A protein and the small-molecule ligand that binds it are described below.
Small molecule (SMILES): CC(=O)N[C@H]1[C@H](O[C@H]2[C@H](O)[C@@H](NC(C)=O)CO[C@@H]2CO)O[C@H](CO)[C@@H](O[C@@H]2O[C@H](CO)[C@@H](O)[C@H](O[C@H]3O[C@H](CO)[C@@H](O)[C@H](O)[C@@H]3O)[C@@H]2O)[C@@H]1O

Sequence of chain 1.G:
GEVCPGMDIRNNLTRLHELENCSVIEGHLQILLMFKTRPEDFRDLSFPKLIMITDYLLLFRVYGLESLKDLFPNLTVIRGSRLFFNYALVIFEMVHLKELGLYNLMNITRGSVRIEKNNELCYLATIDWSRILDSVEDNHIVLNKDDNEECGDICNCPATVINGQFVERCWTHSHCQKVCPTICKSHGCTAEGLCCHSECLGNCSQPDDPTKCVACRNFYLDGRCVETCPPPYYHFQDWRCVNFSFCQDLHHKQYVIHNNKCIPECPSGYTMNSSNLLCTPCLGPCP

Binding-site contacts:
Ligand atom O6 contacts residue ARG229 of chain 1.G at 4.0 Å.
Ligand atom C3 contacts residue ASP138 of chain 1.G at 3.2 Å.
Ligand atom N2 contacts residue ASP138 of chain 1.G at 2.5 Å (salt-bridge).
Ligand atom C7 contacts residue ILE136 of chain 1.G at 3.9 Å (hydrophobic).
Ligand atom O3 contacts residue ASP138 of chain 1.G at 2.7 Å (salt-bridge).
Ligand atom C6 contacts residue LEU213 of chain 1.G at 3.9 Å (hydrophobic).
Ligand atom O7 contacts residue ASN111 of chain 1.G at 3.8 Å.
Ligand atom O5 contacts residue SER198 of chain 1.G at 3.5 Å.
Ligand atom C5 contacts residue SER198 of chain 1.G at 3.8 Å.
Ligand atom O6 contacts residue THR113 of chain 1.G at 4.2 Å.
Ligand atom C4 contacts residue SER198 of chain 1.G at 3.5 Å.
Ligand atom C8 contacts residue LEU137 of chain 1.G at 3.3 Å (hydrophobic).
Ligand atom C6 contacts residue ARG114 of chain 1.G at 3.7 Å.
Ligand atom O7 contacts residue ASP138 of chain 1.G at 4.3 Å.
Ligand atom C1 contacts residue SER198 of chain 1.G at 3.8 Å.
Ligand atom N2 contacts residue ILE136 of chain 1.G at 3.7 Å.
Ligand atom C2 contacts residue SER198 of chain 1.G at 3.6 Å.
Ligand atom C1 contacts residue ASP138 of chain 1.G at 4.1 Å.
Ligand atom C7 contacts residue ASN111 of chain 1.G at 3.6 Å.
Ligand atom C6 contacts residue THR113 of chain 1.G at 3.9 Å.
Ligand atom O5 contacts residue ASN111 of chain 1.G at 2.3 Å (h-bond).
Ligand atom C6 contacts residue SER198 of chain 1.G at 3.6 Å.
Ligand atom C3 contacts residue ASN111 of chain 1.G at 3.8 Å.
Ligand atom C8 contacts residue ILE136 of chain 1.G at 3.4 Å (hydrophobic).
Ligand atom C8 contacts residue ARG135 of chain 1.G at 3.8 Å.
Ligand atom C5 contacts residue THR113 of chain 1.G at 4.1 Å.
Ligand atom C4 contacts residue ASN111 of chain 1.G at 4.2 Å.
Ligand atom O4 contacts residue ARG114 of chain 1.G at 4.3 Å.
Ligand atom O5 contacts residue LEU213 of chain 1.G at 3.5 Å.
Ligand atom C2 contacts residue ASN111 of chain 1.G at 2.4 Å.
Ligand atom C7 contacts residue ASP138 of chain 1.G at 3.2 Å.
Ligand atom O7 contacts residue SER198 of chain 1.G at 4.0 Å.
Ligand atom C3 contacts residue SER198 of chain 1.G at 4.2 Å.
Ligand atom C1 contacts residue ASN111 of chain 1.G at 1.4 Å.
Ligand atom C5 contacts residue ASN111 of chain 1.G at 3.7 Å.
Ligand atom C6 contacts residue ARG229 of chain 1.G at 3.9 Å.
Ligand atom N2 contacts residue ASN111 of chain 1.G at 2.9 Å (h-bond).
Ligand atom C2 contacts residue ASP138 of chain 1.G at 3.3 Å.
Ligand atom C8 contacts residue ASP138 of chain 1.G at 3.3 Å.
Ligand atom C8 contacts residue SER134 of chain 1.G at 3.5 Å.